Sequence of chain 1.A:
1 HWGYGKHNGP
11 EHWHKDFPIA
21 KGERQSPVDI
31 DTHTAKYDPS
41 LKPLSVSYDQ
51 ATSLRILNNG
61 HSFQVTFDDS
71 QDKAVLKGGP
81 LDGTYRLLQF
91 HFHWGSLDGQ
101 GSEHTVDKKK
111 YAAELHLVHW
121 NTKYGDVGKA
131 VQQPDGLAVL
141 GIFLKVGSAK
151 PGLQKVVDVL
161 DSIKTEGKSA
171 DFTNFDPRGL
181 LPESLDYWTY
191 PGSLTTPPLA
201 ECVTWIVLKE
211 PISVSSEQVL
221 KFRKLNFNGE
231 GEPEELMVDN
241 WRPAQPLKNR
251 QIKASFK

Binding-site contacts:
Ligand atom O5 contacts residue ASN59 of chain 1.A at 3.6 Å.
Ligand atom O3 contacts residue VAL127 of chain 1.A at 3.4 Å.
Ligand atom C6 contacts residue GLN89 of chain 1.A at 3.7 Å.
Ligand atom C6 contacts residue VAL118 of chain 1.A at 4.2 Å (hydrophobic).
Ligand atom O3 contacts residue LEU88 of chain 1.A at 4.0 Å.
Ligand atom O6 contacts residue LEU194 of chain 1.A at 3.8 Å.
Ligand atom O6 contacts residue GLN89 of chain 1.A at 3.1 Å (h-bond).
Ligand atom C1 contacts residue GLN64 of chain 1.A at 3.7 Å.
Ligand atom C3 contacts residue HIS61 of chain 1.A at 3.9 Å.
Ligand atom C5 contacts residue HIS61 of chain 1.A at 3.4 Å.
Ligand atom O6 contacts residue HIS91 of chain 1.A at 3.4 Å.
Ligand atom C5 contacts residue GLN89 of chain 1.A at 4.3 Å.
Ligand atom O5 contacts residue GLN89 of chain 1.A at 3.0 Å (h-bond).
Ligand atom C4 contacts residue HIS61 of chain 1.A at 3.5 Å.
Ligand atom C2 contacts residue ASN59 of chain 1.A at 4.2 Å.
Ligand atom O1 contacts residue LEU57 of chain 1.A at 3.8 Å.
Ligand atom C5 contacts residue ASN59 of chain 1.A at 3.8 Å.
Ligand atom O6 contacts residue VAL118 of chain 1.A at 4.2 Å.
Ligand atom C1 contacts residue ASN59 of chain 1.A at 4.0 Å.
Ligand atom C3 contacts residue LEU88 of chain 1.A at 4.3 Å (hydrophobic).
Ligand atom O5 contacts residue GLN89 of chain 1.A at 3.7 Å.
Ligand atom O6 contacts residue GLN64 of chain 1.A at 3.7 Å.
Ligand atom C2 contacts residue LEU88 of chain 1.A at 4.0 Å (hydrophobic).
Ligand atom C4 contacts residue LEU88 of chain 1.A at 4.1 Å (hydrophobic).
Ligand atom O6 contacts residue GLN89 of chain 1.A at 3.8 Å.
Ligand atom C1 contacts residue GLN89 of chain 1.A at 3.7 Å.
Ligand atom O4 contacts residue HIS61 of chain 1.A at 2.8 Å (h-bond).
Ligand atom C4 contacts residue VAL127 of chain 1.A at 4.1 Å (hydrophobic).
Ligand atom O1 contacts residue ASN59 of chain 1.A at 2.9 Å (h-bond).
Ligand atom O5 contacts residue GLN64 of chain 1.A at 2.9 Å (h-bond).
Ligand atom C6 contacts residue THR196 of chain 1.A at 4.1 Å.
Ligand atom O5 contacts residue HIS61 of chain 1.A at 4.3 Å.
Ligand atom C5 contacts residue GLN64 of chain 1.A at 3.8 Å.
Ligand atom C6 contacts residue GLN89 of chain 1.A at 4.1 Å.
Ligand atom O1 contacts residue GLN64 of chain 1.A at 3.6 Å (h-bond).
Ligand atom C2 contacts residue GLN64 of chain 1.A at 3.9 Å.
Ligand atom C5 contacts residue GLN89 of chain 1.A at 4.1 Å.
Ligand atom C1 contacts residue GLN64 of chain 1.A at 3.5 Å.
Ligand atom C6 contacts residue GLN64 of chain 1.A at 4.2 Å.
Ligand atom O4 contacts residue VAL127 of chain 1.A at 4.0 Å.

A protein and the small-molecule ligand that binds it are described below.
Small molecule (SMILES): OC[C@H]1O[C@@](CO)(O[C@H]2O[C@H](CO)[C@@H](O)[C@H](O)[C@H]2O)[C@@H](O)[C@@H]1O